Sequence of chain 2.A:
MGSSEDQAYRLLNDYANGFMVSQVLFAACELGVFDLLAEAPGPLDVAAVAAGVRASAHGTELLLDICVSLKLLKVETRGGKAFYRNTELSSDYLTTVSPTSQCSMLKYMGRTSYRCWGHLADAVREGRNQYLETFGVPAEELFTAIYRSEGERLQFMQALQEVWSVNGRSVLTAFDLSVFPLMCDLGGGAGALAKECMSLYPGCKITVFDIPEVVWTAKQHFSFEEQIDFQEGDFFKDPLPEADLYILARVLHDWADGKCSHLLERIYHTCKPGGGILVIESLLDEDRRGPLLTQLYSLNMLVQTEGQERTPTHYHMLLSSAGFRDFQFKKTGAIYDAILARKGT

Sequence of chain 1.A:
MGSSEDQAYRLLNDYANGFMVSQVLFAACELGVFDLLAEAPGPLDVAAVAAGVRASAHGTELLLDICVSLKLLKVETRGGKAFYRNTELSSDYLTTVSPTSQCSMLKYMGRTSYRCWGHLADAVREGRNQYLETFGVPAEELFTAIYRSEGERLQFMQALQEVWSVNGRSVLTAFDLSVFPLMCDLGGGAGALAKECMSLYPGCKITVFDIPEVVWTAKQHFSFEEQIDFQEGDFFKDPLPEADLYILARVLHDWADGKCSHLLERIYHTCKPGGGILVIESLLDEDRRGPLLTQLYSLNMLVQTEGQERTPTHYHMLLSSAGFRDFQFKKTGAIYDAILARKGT

Binding-site contacts:
Ligand atom C4 contacts residue ASP256 of chain 1.A at 3.8 Å.
Ligand atom C12 contacts residue ARG252 of chain 1.A at 4.1 Å.
Ligand atom C12 contacts residue TYR299 of chain 1.A at 4.0 Å (hydrophobic).
Ligand atom C11 contacts residue ARG252 of chain 1.A at 3.6 Å.
Ligand atom O10 contacts residue ASP256 of chain 1.A at 2.5 Å (salt-bridge).
Ligand atom O10 contacts residue ARG252 of chain 1.A at 3.6 Å.
Ligand atom C14 contacts residue TYR299 of chain 1.A at 3.7 Å (hydrophobic).
Ligand atom C5 contacts residue MET303 of chain 1.A at 3.8 Å (hydrophobic).
Ligand atom O16 contacts residue MET303 of chain 1.A at 3.9 Å.
Ligand atom C5 contacts residue PHE156 of chain 1.A at 3.7 Å (hydrophobic).
Ligand atom C2 contacts residue MET303 of chain 1.A at 4.0 Å (hydrophobic).
Ligand atom C14 contacts residue ASN302 of chain 1.A at 3.5 Å.
Ligand atom O16 contacts residue ASN302 of chain 1.A at 2.8 Å (h-bond).
Ligand atom C1 contacts residue MET303 of chain 1.A at 3.8 Å (hydrophobic).
Ligand atom C2 contacts residue SAM1 of chain 1.C at 3.7 Å.
Ligand atom C11 contacts residue MET105 of chain 1.A at 3.7 Å (hydrophobic).
Ligand atom C15 contacts residue TYR299 of chain 1.A at 3.4 Å (hydrophobic).
Ligand atom N9 contacts residue TYR108 of chain 1.A at 3.7 Å.
Ligand atom C6 contacts residue GLN306 of chain 1.A at 3.9 Å.
Ligand atom N13 contacts residue TYR299 of chain 1.A at 3.7 Å.
Ligand atom C8 contacts residue GLN306 of chain 1.A at 4.1 Å.
Ligand atom C3 contacts residue MET303 of chain 1.A at 4.1 Å (hydrophobic).
Ligand atom C6 contacts residue PHE156 of chain 1.A at 4.0 Å (hydrophobic).
Ligand atom N9 contacts residue ASN302 of chain 1.A at 3.7 Å.
Ligand atom O10 contacts residue HIS255 of chain 1.A at 2.8 Å (h-bond).
Ligand atom C12 contacts residue TYR338 of chain 1.A at 3.6 Å (hydrophobic).
Ligand atom N9 contacts residue GLN306 of chain 1.A at 3.0 Å (h-bond).
Ligand atom C4 contacts residue PHE156 of chain 1.A at 3.9 Å (hydrophobic).
Ligand atom O16 contacts residue TYR299 of chain 1.A at 3.9 Å.
Ligand atom C4 contacts residue MET303 of chain 1.A at 3.7 Å (hydrophobic).
Ligand atom O10 contacts residue SAM1 of chain 1.C at 2.3 Å.
Ligand atom C1 contacts residue SAM1 of chain 1.C at 3.2 Å.
Ligand atom C1 contacts residue ASP256 of chain 1.A at 3.5 Å.
Ligand atom C15 contacts residue ASN302 of chain 1.A at 3.7 Å.
Ligand atom C6 contacts residue MET303 of chain 1.A at 4.0 Å (hydrophobic).
Ligand atom C2 contacts residue LEU160 of chain 1.A at 3.7 Å (hydrophobic).
Ligand atom C2 contacts residue HIS255 of chain 1.A at 3.8 Å.
Ligand atom C7 contacts residue LEU160 of chain 1.A at 4.0 Å (hydrophobic).
Ligand atom C1 contacts residue HIS255 of chain 1.A at 3.6 Å.
Ligand atom C4 contacts residue THR307 of chain 1.A at 3.6 Å.

The small molecule below binds the protein below.
Small molecule (SMILES): CC(=O)NCCc1c[nH]c2ccc(O)cc12